Sequence of chain 2.A:
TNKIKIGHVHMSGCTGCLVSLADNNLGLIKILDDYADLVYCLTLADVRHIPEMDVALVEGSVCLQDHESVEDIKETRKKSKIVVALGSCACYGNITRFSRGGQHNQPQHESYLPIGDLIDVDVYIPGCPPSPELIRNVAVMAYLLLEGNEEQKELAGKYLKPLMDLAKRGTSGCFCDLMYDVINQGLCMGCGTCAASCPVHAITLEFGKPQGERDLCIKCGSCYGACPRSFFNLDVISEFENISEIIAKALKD

The protein below binds the small molecule below.
Small molecule (SMILES): C[C@@H](O)[C@@H](C)O

Sequence of chain 2.C:
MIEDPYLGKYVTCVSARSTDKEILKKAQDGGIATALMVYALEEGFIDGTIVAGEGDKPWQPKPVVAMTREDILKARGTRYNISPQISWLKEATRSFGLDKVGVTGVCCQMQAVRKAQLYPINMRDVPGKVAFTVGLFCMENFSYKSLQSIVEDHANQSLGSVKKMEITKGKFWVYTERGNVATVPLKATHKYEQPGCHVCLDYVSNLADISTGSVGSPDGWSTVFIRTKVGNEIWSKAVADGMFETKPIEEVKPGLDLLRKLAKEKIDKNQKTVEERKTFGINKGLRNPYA

Binding-site contacts:
Ligand atom O5 contacts residue ARG114 of chain 2.C at 4.1 Å.
Ligand atom C2 contacts residue ARG114 of chain 2.C at 4.0 Å.
Ligand atom C1 contacts residue ARG114 of chain 2.C at 4.3 Å.
Ligand atom O5 contacts residue SER261 of chain 2.A at 4.0 Å.
Ligand atom C4 contacts residue SER261 of chain 2.A at 3.5 Å.
Ligand atom C4 contacts residue PHE257 of chain 2.A at 4.4 Å (hydrophobic).
Ligand atom C4 contacts residue GLU258 of chain 2.A at 3.8 Å.
Ligand atom O5 contacts residue PHE257 of chain 2.A at 4.5 Å.
Ligand atom O5 contacts residue GLN117 of chain 2.C at 2.9 Å (h-bond).
Ligand atom C2 contacts residue GLN117 of chain 2.C at 3.6 Å.
Ligand atom C1 contacts residue VAL130 of chain 2.C at 3.7 Å (hydrophobic).
Ligand atom C1 contacts residue GLN117 of chain 2.C at 3.3 Å.